Binding-site contacts:
Ligand atom O2A contacts residue PHE12 of chain 1.H at 3.3 Å.
Ligand atom PG contacts residue SER171 of chain 1.H at 3.8 Å.
Ligand atom O4' contacts residue TYR255 of chain 1.H at 3.4 Å.
Ligand atom O1A contacts residue PHE12 of chain 1.H at 3.5 Å.
Ligand atom O4' contacts residue GLY226 of chain 1.H at 3.4 Å.
Ligand atom O2B contacts residue ASN258 of chain 1.H at 3.0 Å (h-bond).
Ligand atom N7 contacts residue PHE12 of chain 1.H at 3.3 Å.
Ligand atom O3' contacts residue PHE12 of chain 1.H at 3.7 Å.
Ligand atom O1G contacts residue ASN11 of chain 1.H at 3.0 Å (h-bond).
Ligand atom PA contacts residue SER171 of chain 1.H at 3.7 Å.
Ligand atom C3' contacts residue PHE12 of chain 1.H at 3.7 Å (hydrophobic).
Ligand atom N7 contacts residue SER13 of chain 1.H at 2.7 Å (h-bond).
Ligand atom C2 contacts residue TYR255 of chain 1.H at 3.4 Å (hydrophobic).
Ligand atom N3B contacts residue GLY10 of chain 1.H at 3.5 Å.
Ligand atom O1B contacts residue ASP8 of chain 1.H at 3.7 Å.
Ligand atom O2A contacts residue SER171 of chain 1.H at 2.6 Å (h-bond).
Ligand atom O2G contacts residue SER171 of chain 1.H at 2.5 Å (h-bond).
Ligand atom N7 contacts residue TYR255 of chain 1.H at 3.4 Å.
Ligand atom C5 contacts residue TYR255 of chain 1.H at 3.3 Å (hydrophobic).
Ligand atom O2G contacts residue GLY170 of chain 1.H at 3.0 Å.
Ligand atom C5' contacts residue SER171 of chain 1.H at 3.7 Å.
Ligand atom C8 contacts residue SER13 of chain 1.H at 3.4 Å.
Ligand atom O1B contacts residue LYS15 of chain 1.H at 2.7 Å (salt-bridge).
Ligand atom O1G contacts residue GLU151 of chain 1.H at 3.2 Å (salt-bridge).
Ligand atom O1G contacts residue GLY10 of chain 1.H at 3.5 Å.
Ligand atom N3 contacts residue TYR255 of chain 1.H at 3.4 Å.
Ligand atom C6 contacts residue TYR255 of chain 1.H at 3.4 Å (hydrophobic).
Ligand atom C8 contacts residue PHE12 of chain 1.H at 3.2 Å (hydrophobic).
Ligand atom N1 contacts residue TYR255 of chain 1.H at 3.2 Å (h-bond).
Ligand atom C4' contacts residue GLY226 of chain 1.H at 3.4 Å.
Ligand atom O2A contacts residue GLY170 of chain 1.H at 3.6 Å.
Ligand atom N9 contacts residue TYR255 of chain 1.H at 3.5 Å.
Ligand atom PG contacts residue GLU151 of chain 1.H at 3.7 Å.
Ligand atom C1' contacts residue TYR255 of chain 1.H at 3.6 Å (hydrophobic).
Ligand atom C5 contacts residue PHE12 of chain 1.H at 3.7 Å (hydrophobic).
Ligand atom C8 contacts residue TYR255 of chain 1.H at 3.4 Å (hydrophobic).
Ligand atom O3G contacts residue GLU151 of chain 1.H at 3.0 Å (salt-bridge).
Ligand atom N3B contacts residue ASN11 of chain 1.H at 3.7 Å.
Ligand atom O5' contacts residue GLY226 of chain 1.H at 3.4 Å.
Ligand atom C4 contacts residue TYR255 of chain 1.H at 3.5 Å (hydrophobic).

The protein below binds the small molecule below.
Small molecule (SMILES): Nc1ncnc2c1ncn2[C@@H]1O[C@H](CO[P](=O)(O)O[P](=O)(O)NP(=O)(O)O)[C@@H](O)[C@H]1O

Sequence of chain 1.H:
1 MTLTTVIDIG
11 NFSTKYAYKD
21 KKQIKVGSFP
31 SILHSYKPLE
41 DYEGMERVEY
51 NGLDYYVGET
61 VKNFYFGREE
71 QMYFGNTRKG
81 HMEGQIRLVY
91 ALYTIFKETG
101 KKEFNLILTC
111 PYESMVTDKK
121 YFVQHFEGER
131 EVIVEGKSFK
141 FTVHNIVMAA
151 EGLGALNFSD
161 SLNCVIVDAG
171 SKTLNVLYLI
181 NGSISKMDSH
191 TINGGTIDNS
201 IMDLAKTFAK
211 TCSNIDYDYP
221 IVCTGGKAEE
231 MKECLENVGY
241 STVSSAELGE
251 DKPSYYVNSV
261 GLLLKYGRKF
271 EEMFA